Binding-site contacts:
Ligand atom C1' contacts residue LEU79 of chain 1.B at 3.5 Å (hydrophobic).
Ligand atom C2 contacts residue SER104 of chain 1.B at 3.4 Å.
Ligand atom O2' contacts residue GLY76 of chain 1.B at 3.5 Å (h-bond).
Ligand atom C2 contacts residue VAL75 of chain 1.B at 3.4 Å (hydrophobic).
Ligand atom N1 contacts residue GLY76 of chain 1.B at 3.4 Å (h-bond).
Ligand atom C2' contacts residue ARG106 of chain 1.B at 3.6 Å.
Ligand atom C2 contacts residue ARG106 of chain 1.B at 3.5 Å.
Ligand atom O4 contacts residue LYS77 of chain 1.B at 3.6 Å.
Ligand atom C6 contacts residue VAL75 of chain 1.B at 3.6 Å (hydrophobic).
Ligand atom C5 contacts residue GLY76 of chain 1.B at 3.4 Å.
Ligand atom N3 contacts residue GLY76 of chain 1.B at 3.4 Å (h-bond).
Ligand atom O3' contacts residue GLY80 of chain 1.B at 3.5 Å (h-bond).
Ligand atom N9 contacts residue LEU79 of chain 1.B at 3.5 Å.
Ligand atom O5' contacts residue ARG106 of chain 1.B at 2.5 Å (salt-bridge).
Ligand atom N1 contacts residue ILE99 of chain 1.B at 3.0 Å (h-bond).
Ligand atom N7 contacts residue ARG106 of chain 1.B at 3.6 Å.
Ligand atom C4 contacts residue LEU79 of chain 1.B at 3.5 Å (hydrophobic).
Ligand atom O2 contacts residue GLY80 of chain 1.B at 3.3 Å.
Ligand atom O2 contacts residue PRO81 of chain 1.B at 3.5 Å.
Ligand atom OP2 contacts residue ARG106 of chain 1.B at 3.2 Å (salt-bridge).
Ligand atom O2' contacts residue LYS87 of chain 1.B at 3.6 Å.
Ligand atom C2 contacts residue LEU86 of chain 1.B at 3.5 Å (hydrophobic).
Ligand atom O4' contacts residue GLY83 of chain 1.B at 3.5 Å.
Ligand atom C8 contacts residue ARG106 of chain 1.B at 3.4 Å.
Ligand atom N1 contacts residue VAL75 of chain 1.B at 3.3 Å.
Ligand atom C5' contacts residue ARG82 of chain 1.B at 3.5 Å.
Ligand atom C5' contacts residue ARG106 of chain 1.B at 3.5 Å.
Ligand atom P contacts residue ARG106 of chain 1.B at 3.5 Å.
Ligand atom C6 contacts residue GLY76 of chain 1.B at 3.4 Å.
Ligand atom C4 contacts residue GLY76 of chain 1.B at 3.5 Å.
Ligand atom C2 contacts residue GLY76 of chain 1.B at 3.4 Å.
Ligand atom OP1 contacts residue ASN73 of chain 1.B at 3.2 Å (h-bond).
Ligand atom C5' contacts residue GLY80 of chain 1.B at 3.6 Å.
Ligand atom O2' contacts residue LYS96 of chain 1.B at 3.5 Å (salt-bridge).
Ligand atom OP1 contacts residue ARG82 of chain 1.B at 2.8 Å (salt-bridge).
Ligand atom C2 contacts residue MET105 of chain 1.B at 3.6 Å (hydrophobic).
Ligand atom N6 contacts residue ILE99 of chain 1.B at 2.8 Å (h-bond).
Ligand atom O2' contacts residue GLY80 of chain 1.B at 2.8 Å (h-bond).
Ligand atom O4' contacts residue LEU79 of chain 1.B at 3.1 Å.
Ligand atom OP1 contacts residue ARG106 of chain 1.B at 3.5 Å (salt-bridge).

A protein and the small-molecule ligand that binds it are described below.
Small molecule (SMILES): Nc1ncnc2c1ncn2[C@@H]1O[C@H](CO[P](=O)(O)O[C@H]2[C@@H](O)[C@H](n3ccc(=O)[nH]c3=O)O[C@@H]2COP(=O)=O)[C@@H](O[P](=O)(O)OC[C@H]2O[C@@H](n3cnc4c(N)ncnc43)[C@H](O)[C@@H]2O[P](=O)(O)OC[C@H]2O[C@@H](n3ccc(=O)[nH]c3=O)[C@H](O)[C@@H]2O)[C@H]1O

Sequence of chain 1.B:
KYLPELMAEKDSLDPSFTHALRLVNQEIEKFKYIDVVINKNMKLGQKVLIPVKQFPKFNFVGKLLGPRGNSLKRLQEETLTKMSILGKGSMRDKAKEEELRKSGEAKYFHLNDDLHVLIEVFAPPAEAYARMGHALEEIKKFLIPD